Binding-site contacts:
Ligand atom C16 contacts residue ILE246 of chain 1.B at 3.9 Å (hydrophobic).
Ligand atom C10 contacts residue MET267 of chain 1.B at 3.8 Å (hydrophobic).
Ligand atom C13 contacts residue MET267 of chain 1.B at 3.9 Å (hydrophobic).
Ligand atom N6 contacts residue LEU229 of chain 1.B at 3.4 Å.
Ligand atom O14 contacts residue GLN280 of chain 1.B at 3.0 Å (h-bond).
Ligand atom C8 contacts residue ILE246 of chain 1.B at 4.0 Å (hydrophobic).
Ligand atom N3 contacts residue PHE283 of chain 1.B at 3.5 Å.
Ligand atom C16 contacts residue PHE250 of chain 1.B at 3.9 Å (hydrophobic).
Ligand atom C17 contacts residue PHE283 of chain 1.B at 3.7 Å (hydrophobic).
Ligand atom C19 contacts residue LEU189 of chain 1.B at 4.0 Å (hydrophobic).
Ligand atom C22 contacts residue MET267 of chain 1.B at 3.7 Å (hydrophobic).
Ligand atom C15 contacts residue LEU229 of chain 1.B at 3.8 Å (hydrophobic).
Ligand atom C17 contacts residue MET267 of chain 1.B at 3.4 Å (hydrophobic).
Ligand atom N4 contacts residue LEU229 of chain 1.B at 3.8 Å.
Ligand atom C10 contacts residue PHE283 of chain 1.B at 3.4 Å (hydrophobic).
Ligand atom N6 contacts residue TYR78 of chain 1.B at 3.6 Å.
Ligand atom C9 contacts residue PHE250 of chain 1.B at 3.9 Å (hydrophobic).
Ligand atom N6 contacts residue ASP228 of chain 1.B at 4.0 Å.
Ligand atom C9 contacts residue TYR247 of chain 1.B at 3.6 Å (hydrophobic).
Ligand atom C24 contacts residue HIS79 of chain 1.B at 3.9 Å.
Ligand atom C8 contacts residue VAL232 of chain 1.B at 3.8 Å (hydrophobic).
Ligand atom C7 contacts residue GLN280 of chain 1.B at 3.5 Å.
Ligand atom C1 contacts residue PHE283 of chain 1.B at 3.7 Å (hydrophobic).
Ligand atom N5 contacts residue PHE250 of chain 1.B at 3.7 Å.
Ligand atom C13 contacts residue PHE283 of chain 1.B at 3.6 Å (hydrophobic).
Ligand atom C2 contacts residue PHE283 of chain 1.B at 3.9 Å (hydrophobic).
Ligand atom C21 contacts residue PHE250 of chain 1.B at 3.7 Å (hydrophobic).
Ligand atom C16 contacts residue TYR78 of chain 1.B at 4.1 Å (hydrophobic).
Ligand atom C7 contacts residue PHE283 of chain 1.B at 4.0 Å (hydrophobic).
Ligand atom N3 contacts residue PHE250 of chain 1.B at 4.0 Å.
Ligand atom C2 contacts residue ILE246 of chain 1.B at 4.1 Å (hydrophobic).
Ligand atom N5 contacts residue PHE283 of chain 1.B at 3.5 Å.
Ligand atom C11 contacts residue LEU229 of chain 1.B at 3.8 Å (hydrophobic).
Ligand atom C21 contacts residue HIS79 of chain 1.B at 3.7 Å.
Ligand atom C11 contacts residue VAL232 of chain 1.B at 4.1 Å (hydrophobic).
Ligand atom C13 contacts residue PHE250 of chain 1.B at 3.9 Å (hydrophobic).
Ligand atom C18 contacts residue PHE250 of chain 1.B at 3.9 Å (hydrophobic).
Ligand atom C9 contacts residue GLN280 of chain 1.B at 3.1 Å.
Ligand atom C8 contacts residue PHE283 of chain 1.B at 3.7 Å (hydrophobic).
Ligand atom C10 contacts residue PHE250 of chain 1.B at 4.1 Å (hydrophobic).

Sequence of chain 1.B:
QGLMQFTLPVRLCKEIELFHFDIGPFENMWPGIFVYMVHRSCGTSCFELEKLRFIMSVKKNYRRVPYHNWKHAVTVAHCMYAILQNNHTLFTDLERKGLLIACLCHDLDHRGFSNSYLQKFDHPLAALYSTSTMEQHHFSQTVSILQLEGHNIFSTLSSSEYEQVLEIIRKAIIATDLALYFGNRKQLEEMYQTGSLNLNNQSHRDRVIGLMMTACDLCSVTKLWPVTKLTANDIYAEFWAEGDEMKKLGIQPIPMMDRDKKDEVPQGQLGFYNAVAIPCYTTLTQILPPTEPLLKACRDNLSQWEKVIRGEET

This protein binds this small molecule.
Small molecule (SMILES): O=C1CCN(c2ccccc2)N=C1c1ccnn1-c1ccccc1